Sequence of chain 1.A:
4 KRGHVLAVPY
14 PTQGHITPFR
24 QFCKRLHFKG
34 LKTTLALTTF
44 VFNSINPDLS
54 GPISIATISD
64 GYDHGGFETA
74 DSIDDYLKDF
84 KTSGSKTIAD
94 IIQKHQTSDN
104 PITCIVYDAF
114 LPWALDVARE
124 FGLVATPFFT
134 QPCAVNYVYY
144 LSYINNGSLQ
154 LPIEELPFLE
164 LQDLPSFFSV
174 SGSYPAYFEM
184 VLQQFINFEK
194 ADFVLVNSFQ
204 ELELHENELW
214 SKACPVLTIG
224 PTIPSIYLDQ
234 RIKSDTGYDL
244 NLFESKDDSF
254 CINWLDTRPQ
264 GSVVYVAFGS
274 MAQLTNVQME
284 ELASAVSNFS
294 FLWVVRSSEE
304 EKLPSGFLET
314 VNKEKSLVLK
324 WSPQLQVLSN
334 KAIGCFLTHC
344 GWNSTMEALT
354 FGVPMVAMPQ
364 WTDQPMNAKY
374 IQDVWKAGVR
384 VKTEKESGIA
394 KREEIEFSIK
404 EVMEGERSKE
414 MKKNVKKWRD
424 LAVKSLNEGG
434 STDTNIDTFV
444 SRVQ

Binding-site contacts:
Ligand atom C5 contacts residue TRP364 of chain 1.A at 3.8 Å (hydrophobic).
Ligand atom O3 contacts residue GLN276 of chain 1.A at 3.0 Å (h-bond).
Ligand atom O2 contacts residue TRP364 of chain 1.A at 4.2 Å.
Ligand atom O4 contacts residue GLN363 of chain 1.A at 4.1 Å.
Ligand atom C6 contacts residue TYR177 of chain 1.A at 4.3 Å (hydrophobic).
Ligand atom C4 contacts residue TYR177 of chain 1.A at 4.1 Å (hydrophobic).
Ligand atom O5 contacts residue TYR177 of chain 1.A at 2.1 Å (h-bond).
Ligand atom C4 contacts residue GLN276 of chain 1.A at 3.8 Å.
Ligand atom O6 contacts residue TRP364 of chain 1.A at 4.0 Å.
Ligand atom C3 contacts residue ALA275 of chain 1.A at 4.3 Å (hydrophobic).
Ligand atom O4 contacts residue TRP364 of chain 1.A at 3.9 Å.
Ligand atom C3 contacts residue TYR177 of chain 1.A at 3.8 Å (hydrophobic).
Ligand atom O2 contacts residue TYR177 of chain 1.A at 3.1 Å (h-bond).
Ligand atom O5 contacts residue TRP364 of chain 1.A at 4.3 Å.
Ligand atom C1 contacts residue TRP364 of chain 1.A at 4.1 Å (hydrophobic).
Ligand atom O2 contacts residue BGC1 of chain 1.C at 3.1 Å (h-bond).
Ligand atom O4 contacts residue ALA275 of chain 1.A at 3.8 Å.
Ligand atom O6 contacts residue GLN363 of chain 1.A at 3.7 Å.
Ligand atom C3 contacts residue MET274 of chain 1.A at 4.5 Å (hydrophobic).
Ligand atom C3 contacts residue GLN276 of chain 1.A at 4.0 Å.
Ligand atom C4 contacts residue TRP364 of chain 1.A at 4.3 Å (hydrophobic).
Ligand atom C1 contacts residue TYR177 of chain 1.A at 1.4 Å (hydrophobic).
Ligand atom O3 contacts residue MET274 of chain 1.A at 3.4 Å (h-bond).
Ligand atom O4 contacts residue GLN276 of chain 1.A at 3.2 Å (h-bond).
Ligand atom C2 contacts residue TYR177 of chain 1.A at 2.5 Å (hydrophobic).
Ligand atom C2 contacts residue BGC1 of chain 1.C at 4.2 Å.
Ligand atom O3 contacts residue ALA275 of chain 1.A at 3.7 Å.
Ligand atom C3 contacts residue TRP364 of chain 1.A at 4.1 Å (hydrophobic).
Ligand atom C5 contacts residue TYR177 of chain 1.A at 3.4 Å (hydrophobic).

This small molecule binds to this protein.
Small molecule (SMILES): OC[C@H]1O[C@@H](O)[C@H](O)[C@@H](O)[C@@H]1O